Sequence of chain 1.A:
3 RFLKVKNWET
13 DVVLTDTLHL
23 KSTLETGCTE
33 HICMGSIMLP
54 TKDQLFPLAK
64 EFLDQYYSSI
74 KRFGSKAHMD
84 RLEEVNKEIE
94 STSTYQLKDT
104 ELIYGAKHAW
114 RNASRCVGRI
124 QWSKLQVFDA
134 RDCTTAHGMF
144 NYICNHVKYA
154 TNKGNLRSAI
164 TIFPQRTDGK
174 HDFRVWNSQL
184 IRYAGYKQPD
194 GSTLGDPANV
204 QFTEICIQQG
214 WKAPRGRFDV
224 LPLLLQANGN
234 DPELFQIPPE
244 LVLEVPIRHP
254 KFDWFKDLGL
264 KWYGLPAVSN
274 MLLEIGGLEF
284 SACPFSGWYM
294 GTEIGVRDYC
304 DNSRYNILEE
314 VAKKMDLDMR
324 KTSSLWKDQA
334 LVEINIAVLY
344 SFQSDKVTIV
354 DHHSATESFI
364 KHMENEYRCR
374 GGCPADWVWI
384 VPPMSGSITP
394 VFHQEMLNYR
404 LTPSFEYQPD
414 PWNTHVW

A small-molecule ligand and the protein it binds are described below.
Small molecule (SMILES): Cc1cc(N)nc(CCc2cc(C#N)cc(CCc3cc(C)cc(N)n3)c2)c1

Sequence of chain 1.B:
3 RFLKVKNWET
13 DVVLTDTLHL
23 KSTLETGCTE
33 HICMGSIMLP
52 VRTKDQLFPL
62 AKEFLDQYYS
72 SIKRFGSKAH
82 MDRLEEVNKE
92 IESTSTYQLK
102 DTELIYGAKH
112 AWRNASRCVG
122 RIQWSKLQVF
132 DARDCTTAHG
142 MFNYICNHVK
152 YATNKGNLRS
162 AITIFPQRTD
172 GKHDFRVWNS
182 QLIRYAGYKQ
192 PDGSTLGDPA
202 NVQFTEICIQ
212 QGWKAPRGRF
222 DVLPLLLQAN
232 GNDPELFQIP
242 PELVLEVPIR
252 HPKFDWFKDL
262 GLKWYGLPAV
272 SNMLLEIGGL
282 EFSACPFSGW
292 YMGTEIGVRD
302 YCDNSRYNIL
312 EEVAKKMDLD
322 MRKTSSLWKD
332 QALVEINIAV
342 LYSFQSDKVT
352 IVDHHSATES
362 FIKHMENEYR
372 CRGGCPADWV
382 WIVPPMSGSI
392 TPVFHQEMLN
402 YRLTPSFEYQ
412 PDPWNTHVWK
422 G

Binding-site contacts:
Ligand atom C15 contacts residue HEM1 of chain 1.C at 3.8 Å.
Ligand atom N02 contacts residue HEM1 of chain 1.C at 3.6 Å.
Ligand atom C07 contacts residue HEM1 of chain 1.C at 3.5 Å.
Ligand atom C25 contacts residue MET40 of chain 1.A at 3.9 Å (hydrophobic).
Ligand atom C27 contacts residue TYR410 of chain 1.A at 3.9 Å (hydrophobic).
Ligand atom N21 contacts residue HEM1 of chain 1.C at 2.7 Å (h-bond).
Ligand atom C06 contacts residue GLU296 of chain 1.A at 3.4 Å.
Ligand atom C02 contacts residue GLU296 of chain 1.A at 3.2 Å.
Ligand atom C08 contacts residue GLU296 of chain 1.A at 3.5 Å.
Ligand atom N02 contacts residue TRP291 of chain 1.A at 3.0 Å (h-bond).
Ligand atom C02 contacts residue HEM1 of chain 1.C at 3.8 Å.
Ligand atom C07 contacts residue GLY290 of chain 1.A at 3.8 Å.
Ligand atom C28 contacts residue HEM1 of chain 1.C at 3.7 Å.
Ligand atom C12 contacts residue HEM1 of chain 1.C at 3.5 Å.
Ligand atom C09 contacts residue GLU296 of chain 1.A at 3.9 Å.
Ligand atom N10 contacts residue ARG307 of chain 1.A at 3.0 Å (salt-bridge).
Ligand atom C16 contacts residue HEM1 of chain 1.C at 3.8 Å.
Ligand atom C03 contacts residue HEM1 of chain 1.C at 3.5 Å.
Ligand atom N22 contacts residue HEM1 of chain 1.C at 3.1 Å (h-bond).
Ligand atom N01 contacts residue GLU296 of chain 1.A at 2.4 Å (salt-bridge).
Ligand atom C07 contacts residue PHE288 of chain 1.A at 3.8 Å (hydrophobic).
Ligand atom N02 contacts residue GLU296 of chain 1.A at 2.5 Å (salt-bridge).
Ligand atom N02 contacts residue PRO269 of chain 1.A at 3.9 Å.
Ligand atom N02 contacts residue TYR292 of chain 1.A at 3.7 Å.
Ligand atom C23 contacts residue TYR410 of chain 1.A at 3.6 Å (hydrophobic).
Ligand atom C11 contacts residue HEM1 of chain 1.C at 3.6 Å.
Ligand atom C22 contacts residue HEM1 of chain 1.C at 3.4 Å.
Ligand atom C29 contacts residue HEM1 of chain 1.C at 3.3 Å.
Ligand atom C08 contacts residue HEM1 of chain 1.C at 3.9 Å.
Ligand atom C23 contacts residue MET40 of chain 1.A at 3.7 Å (hydrophobic).
Ligand atom C05 contacts residue VAL271 of chain 1.A at 3.8 Å (hydrophobic).
Ligand atom C23 contacts residue LEU41 of chain 1.A at 3.5 Å (hydrophobic).
Ligand atom C24 contacts residue MET40 of chain 1.A at 3.7 Å (hydrophobic).
Ligand atom C13 contacts residue HEM1 of chain 1.C at 3.6 Å.
Ligand atom C22 contacts residue MET40 of chain 1.A at 3.8 Å (hydrophobic).
Ligand atom C03 contacts residue PRO269 of chain 1.A at 3.8 Å (hydrophobic).
Ligand atom N10 contacts residue ASP301 of chain 1.A at 3.5 Å (salt-bridge).
Ligand atom C26 contacts residue HEM1 of chain 1.C at 3.6 Å.
Ligand atom C09 contacts residue VAL271 of chain 1.A at 3.7 Å (hydrophobic).
Ligand atom C14 contacts residue HEM1 of chain 1.C at 3.8 Å.